Sequence of chain 1.C:
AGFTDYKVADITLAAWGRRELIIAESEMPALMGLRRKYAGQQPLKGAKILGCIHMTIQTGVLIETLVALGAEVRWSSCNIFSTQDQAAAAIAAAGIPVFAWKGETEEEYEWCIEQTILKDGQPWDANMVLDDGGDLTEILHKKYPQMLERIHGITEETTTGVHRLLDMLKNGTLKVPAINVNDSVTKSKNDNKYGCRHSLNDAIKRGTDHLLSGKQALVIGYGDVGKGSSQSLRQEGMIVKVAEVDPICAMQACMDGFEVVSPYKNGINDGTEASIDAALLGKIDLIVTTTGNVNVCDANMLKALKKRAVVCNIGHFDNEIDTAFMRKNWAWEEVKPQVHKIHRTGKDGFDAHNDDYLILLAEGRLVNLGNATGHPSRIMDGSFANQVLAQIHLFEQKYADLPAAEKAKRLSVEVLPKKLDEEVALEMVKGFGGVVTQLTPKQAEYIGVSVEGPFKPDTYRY

Binding-site contacts:
Ligand atom N1 contacts residue HIS403 of chain 1.C at 3.9 Å.
Ligand atom C contacts residue GLN407 of chain 1.C at 3.8 Å.
Ligand atom O contacts residue HIS403 of chain 1.C at 2.9 Å (h-bond).
Ligand atom C3 contacts residue GLN407 of chain 1.C at 3.5 Å.
Ligand atom C6 contacts residue GLU406 of chain 1.C at 4.5 Å.
Ligand atom N1 contacts residue GLU406 of chain 1.C at 2.7 Å (salt-bridge).
Ligand atom C8 contacts residue LEU399 of chain 1.C at 4.5 Å (hydrophobic).
Ligand atom S contacts residue HIS403 of chain 1.C at 3.3 Å.
Ligand atom N contacts residue GLU406 of chain 1.C at 3.0 Å (salt-bridge).
Ligand atom C4 contacts residue HIS403 of chain 1.C at 4.4 Å.
Ligand atom C7 contacts residue LEU399 of chain 1.C at 3.6 Å (hydrophobic).
Ligand atom C8 contacts residue TYR48 of chain 1.C at 4.0 Å (hydrophobic).
Ligand atom C7 contacts residue HIS403 of chain 1.C at 4.5 Å.
Ligand atom N contacts residue HIS403 of chain 1.C at 3.5 Å (h-bond).
Ligand atom C3 contacts residue GLU406 of chain 1.C at 4.4 Å.
Ligand atom C1 contacts residue GLN407 of chain 1.C at 4.3 Å.
Ligand atom C4 contacts residue GLU406 of chain 1.C at 3.0 Å.
Ligand atom C2 contacts residue HIS403 of chain 1.C at 4.4 Å.
Ligand atom C8 contacts residue LEU430 of chain 1.C at 3.8 Å (hydrophobic).
Ligand atom C2 contacts residue GLU406 of chain 1.C at 3.9 Å.
Ligand atom C7 contacts residue TYR48 of chain 1.C at 4.3 Å (hydrophobic).
Ligand atom S contacts residue GLN407 of chain 1.C at 4.1 Å.
Ligand atom C2 contacts residue GLN407 of chain 1.C at 4.3 Å.
Ligand atom C6 contacts residue ILE402 of chain 1.C at 3.8 Å (hydrophobic).
Ligand atom C7 contacts residue ILE402 of chain 1.C at 4.1 Å (hydrophobic).
Ligand atom N1 contacts residue ILE402 of chain 1.C at 4.1 Å.
Ligand atom C5 contacts residue HIS403 of chain 1.C at 3.8 Å.
Ligand atom C6 contacts residue TYR48 of chain 1.C at 4.2 Å (hydrophobic).
Ligand atom C3 contacts residue ARG420 of chain 1.C at 4.3 Å.
Ligand atom C1 contacts residue GLU406 of chain 1.C at 3.8 Å.
Ligand atom C5 contacts residue GLU406 of chain 1.C at 4.0 Å.
Ligand atom C contacts residue GLU406 of chain 1.C at 3.8 Å.
Ligand atom C7 contacts residue LEU430 of chain 1.C at 4.0 Å (hydrophobic).
Ligand atom C5 contacts residue ILE402 of chain 1.C at 4.2 Å (hydrophobic).

This small molecule binds to this protein.
Small molecule (SMILES): O=C(N/N=C/c1cccs1)C1CC1